Sequence of chain 1.F:
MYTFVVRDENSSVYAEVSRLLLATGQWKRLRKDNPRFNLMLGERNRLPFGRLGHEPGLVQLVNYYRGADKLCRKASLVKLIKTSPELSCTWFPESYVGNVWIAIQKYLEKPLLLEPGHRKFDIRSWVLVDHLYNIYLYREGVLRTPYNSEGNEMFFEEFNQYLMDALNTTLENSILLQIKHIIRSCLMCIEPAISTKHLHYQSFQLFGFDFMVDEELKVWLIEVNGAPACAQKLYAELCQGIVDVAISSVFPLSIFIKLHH

Binding-site contacts:
Ligand atom C6 contacts residue LYS184 of chain 1.F at 4.0 Å.
Ligand atom C3B contacts residue ASP318 of chain 1.F at 3.8 Å.
Ligand atom C3' contacts residue ASP200 of chain 1.F at 4.0 Å.
Ligand atom O1G contacts residue GLU331 of chain 1.F at 2.6 Å (salt-bridge).
Ligand atom C8 contacts residue ILE148 of chain 1.F at 3.9 Å (hydrophobic).
Ligand atom PG contacts residue ASP318 of chain 1.F at 4.0 Å.
Ligand atom N6 contacts residue LYS184 of chain 1.F at 2.9 Å (salt-bridge).
Ligand atom O2A contacts residue ILE330 of chain 1.F at 3.4 Å.
Ligand atom O2G contacts residue ARG222 of chain 1.F at 3.8 Å.
Ligand atom O1G contacts residue ASN333 of chain 1.F at 3.0 Å (h-bond).
Ligand atom O1B contacts residue GLU331 of chain 1.F at 4.1 Å.
Ligand atom C2 contacts residue LEU186 of chain 1.F at 3.8 Å (hydrophobic).
Ligand atom N6 contacts residue GLN183 of chain 1.F at 2.8 Å (h-bond).
Ligand atom C2 contacts residue LYS198 of chain 1.F at 3.5 Å.
Ligand atom O1B contacts residue LYS74 of chain 1.F at 3.9 Å.
Ligand atom N1 contacts residue LEU186 of chain 1.F at 3.2 Å (h-bond).
Ligand atom O3A contacts residue GLU331 of chain 1.F at 4.0 Å.
Ligand atom N1 contacts residue TYR185 of chain 1.F at 3.8 Å.
Ligand atom N7 contacts residue ILE148 of chain 1.F at 3.9 Å.
Ligand atom O2G contacts residue ASP318 of chain 1.F at 2.9 Å (salt-bridge).
Ligand atom C8 contacts residue ILE330 of chain 1.F at 4.0 Å (hydrophobic).
Ligand atom O2G contacts residue ARG202 of chain 1.F at 3.0 Å (salt-bridge).
Ligand atom O2G contacts residue ASN333 of chain 1.F at 2.9 Å (h-bond).
Ligand atom N7 contacts residue GLN183 of chain 1.F at 3.5 Å (h-bond).
Ligand atom C5 contacts residue GLN183 of chain 1.F at 3.9 Å.
Ligand atom N6 contacts residue TYR185 of chain 1.F at 3.9 Å.
Ligand atom N3 contacts residue LYS198 of chain 1.F at 3.1 Å (salt-bridge).
Ligand atom C6 contacts residue GLN183 of chain 1.F at 3.7 Å.
Ligand atom O2A contacts residue GLU331 of chain 1.F at 3.4 Å.
Ligand atom C3B contacts residue GLU331 of chain 1.F at 3.1 Å.
Ligand atom C2 contacts residue TYR185 of chain 1.F at 3.7 Å (hydrophobic).
Ligand atom N3 contacts residue TYR185 of chain 1.F at 3.9 Å.
Ligand atom N1 contacts residue LYS184 of chain 1.F at 4.1 Å.
Ligand atom PG contacts residue ASN333 of chain 1.F at 3.8 Å.
Ligand atom PG contacts residue GLU331 of chain 1.F at 3.1 Å.
Ligand atom O3A contacts residue LYS74 of chain 1.F at 4.0 Å.
Ligand atom O2' contacts residue MET320 of chain 1.F at 3.8 Å.
Ligand atom O2' contacts residue LYS198 of chain 1.F at 3.6 Å.
Ligand atom O2G contacts residue GLU331 of chain 1.F at 3.3 Å (salt-bridge).
Ligand atom N6 contacts residue ILE148 of chain 1.F at 3.7 Å.

This protein binds this small molecule.
Small molecule (SMILES): Nc1ncnc2c1ncn2[C@@H]1O[C@H](CO[P](=O)(O)O[P](=O)(O)CP(=O)(O)O)[C@@H](O)[C@H]1O